Binding-site contacts:
Ligand atom O7 contacts residue LYS161 of chain 1.H at 3.5 Å (salt-bridge).
Ligand atom O4 contacts residue LEU321 of chain 1.H at 3.3 Å.
Ligand atom O3P contacts residue TRP59 of chain 1.G at 3.1 Å.
Ligand atom O3P contacts residue GLY367 of chain 1.H at 3.1 Å (h-bond).
Ligand atom O2 contacts residue ASP189 of chain 1.H at 3.2 Å (salt-bridge).
Ligand atom O4P contacts residue ARG281 of chain 1.H at 3.3 Å (salt-bridge).
Ligand atom O7 contacts residue GLU190 of chain 1.H at 3.4 Å (salt-bridge).
Ligand atom O3 contacts residue GLU190 of chain 1.H at 3.0 Å (salt-bridge).
Ligand atom O2P contacts residue GLY390 of chain 1.H at 2.5 Å (h-bond).
Ligand atom O5P contacts residue HIS313 of chain 1.H at 3.0 Å.
Ligand atom O2P contacts residue THR58 of chain 1.G at 2.6 Å (h-bond).
Ligand atom O2 contacts residue MG1 of chain 1.W at 2.4 Å.
Ligand atom O3 contacts residue MG1 of chain 1.W at 2.0 Å.
Ligand atom P1 contacts residue THR58 of chain 1.G at 3.4 Å.
Ligand atom O1P contacts residue GLY389 of chain 1.H at 2.8 Å (h-bond).
Ligand atom O3 contacts residue HIS280 of chain 1.H at 3.0 Å (h-bond).
Ligand atom O5 contacts residue HIS313 of chain 1.H at 3.2 Å (h-bond).
Ligand atom O4 contacts residue SER365 of chain 1.H at 3.3 Å.
Ligand atom O5P contacts residue ARG281 of chain 1.H at 2.8 Å (salt-bridge).
Ligand atom O2 contacts residue LYS161 of chain 1.H at 2.9 Å (salt-bridge).
Ligand atom O2P contacts residue LYS161 of chain 1.H at 3.2 Å.
Ligand atom O3P contacts residue THR58 of chain 1.G at 3.2 Å (h-bond).
Ligand atom O7 contacts residue LYS163 of chain 1.H at 2.8 Å (salt-bridge).
Ligand atom O4 contacts residue GLY366 of chain 1.H at 2.9 Å.
Ligand atom C contacts residue MG1 of chain 1.W at 3.2 Å.
Ligand atom O2 contacts residue KCX187 of chain 1.H at 3.4 Å (h-bond).
Ligand atom O3 contacts residue KCX187 of chain 1.H at 2.9 Å (h-bond).
Ligand atom C3 contacts residue MG1 of chain 1.W at 3.0 Å.
Ligand atom O1 contacts residue LYS161 of chain 1.H at 3.2 Å.
Ligand atom O7 contacts residue ASN109 of chain 1.G at 3.2 Å (h-bond).
Ligand atom O6 contacts residue LYS320 of chain 1.H at 3.0 Å (salt-bridge).
Ligand atom O4P contacts residue HIS313 of chain 1.H at 3.4 Å (h-bond).
Ligand atom O2P contacts residue GLY389 of chain 1.H at 3.2 Å.
Ligand atom O3 contacts residue ASN109 of chain 1.G at 3.4 Å (h-bond).
Ligand atom O3P contacts residue LYS320 of chain 1.H at 2.7 Å (salt-bridge).
Ligand atom O7 contacts residue MG1 of chain 1.W at 2.7 Å.
Ligand atom O2 contacts residue THR159 of chain 1.H at 3.0 Å (h-bond).
Ligand atom O7 contacts residue ASP189 of chain 1.H at 3.3 Å (salt-bridge).
Ligand atom C3 contacts residue KCX187 of chain 1.H at 3.3 Å.
Ligand atom C2 contacts residue MG1 of chain 1.W at 3.0 Å.

Sequence of chain 1.G:
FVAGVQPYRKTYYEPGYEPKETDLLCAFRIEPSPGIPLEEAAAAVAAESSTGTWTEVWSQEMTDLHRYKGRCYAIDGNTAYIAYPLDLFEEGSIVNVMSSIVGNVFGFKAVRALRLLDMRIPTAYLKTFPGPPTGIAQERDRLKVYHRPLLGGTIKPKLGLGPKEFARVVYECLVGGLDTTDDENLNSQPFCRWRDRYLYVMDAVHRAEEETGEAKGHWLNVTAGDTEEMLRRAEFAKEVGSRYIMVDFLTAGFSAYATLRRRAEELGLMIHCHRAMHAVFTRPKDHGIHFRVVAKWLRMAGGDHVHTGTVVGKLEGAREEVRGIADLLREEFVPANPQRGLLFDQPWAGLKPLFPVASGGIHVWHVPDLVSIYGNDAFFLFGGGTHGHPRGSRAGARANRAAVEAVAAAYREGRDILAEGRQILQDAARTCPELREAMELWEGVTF

The small molecule below binds the protein below.
Small molecule (SMILES): O=C(O)[C@@](O)(COP(=O)(O)O)[C@H](O)[C@H](O)COP(=O)(O)O

Sequence of chain 1.H:
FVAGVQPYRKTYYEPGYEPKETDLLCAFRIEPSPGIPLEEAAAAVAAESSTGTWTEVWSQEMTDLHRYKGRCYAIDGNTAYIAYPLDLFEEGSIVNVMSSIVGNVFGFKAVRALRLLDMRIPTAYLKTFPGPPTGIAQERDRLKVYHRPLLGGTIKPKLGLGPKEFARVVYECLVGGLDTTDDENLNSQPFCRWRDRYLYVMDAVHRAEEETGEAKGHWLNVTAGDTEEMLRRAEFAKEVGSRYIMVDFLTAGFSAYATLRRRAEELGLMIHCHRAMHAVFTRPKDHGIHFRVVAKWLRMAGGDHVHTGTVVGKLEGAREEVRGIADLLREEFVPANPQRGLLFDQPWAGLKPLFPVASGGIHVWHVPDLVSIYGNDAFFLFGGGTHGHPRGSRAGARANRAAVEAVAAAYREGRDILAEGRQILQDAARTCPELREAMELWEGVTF